Sequence of chain 1.B:
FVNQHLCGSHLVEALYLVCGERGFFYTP

A protein and the small-molecule ligand that binds it are described below.
Small molecule (SMILES): Cc1cccc(O)c1

Sequence of chain 1.A:
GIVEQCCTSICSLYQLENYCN

Sequence of chain 2.D:
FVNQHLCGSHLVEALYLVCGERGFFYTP

Binding-site contacts:
Ligand atom C2 contacts residue LEU13 of chain 2.C at 3.4 Å (hydrophobic).
Ligand atom C7 contacts residue VAL18 of chain 1.B at 3.6 Å (hydrophobic).
Ligand atom C5 contacts residue LEU13 of chain 1.A at 3.9 Å (hydrophobic).
Ligand atom C1 contacts residue TYR14 of chain 2.C at 4.2 Å (hydrophobic).
Ligand atom C3 contacts residue LEU13 of chain 2.C at 3.9 Å (hydrophobic).
Ligand atom C6 contacts residue LEU13 of chain 1.A at 3.8 Å (hydrophobic).
Ligand atom C4 contacts residue TYR14 of chain 2.C at 4.2 Å (hydrophobic).
Ligand atom O1 contacts residue TYR14 of chain 2.C at 4.2 Å.
Ligand atom C3 contacts residue TYR14 of chain 2.C at 4.0 Å (hydrophobic).
Ligand atom C2 contacts residue TYR14 of chain 2.C at 3.9 Å (hydrophobic).
Ligand atom C7 contacts residue LEU13 of chain 2.C at 3.6 Å (hydrophobic).
Ligand atom C4 contacts residue LEU13 of chain 1.A at 4.2 Å (hydrophobic).
Ligand atom C1 contacts residue LEU13 of chain 1.A at 4.3 Å (hydrophobic).
Ligand atom C1 contacts residue LEU13 of chain 2.C at 4.2 Å (hydrophobic).
Ligand atom O1 contacts residue GLU17 of chain 2.C at 3.8 Å.
Ligand atom C7 contacts residue TYR14 of chain 2.C at 4.3 Å (hydrophobic).
Ligand atom O1 contacts residue VAL18 of chain 2.D at 3.7 Å.
Ligand atom O1 contacts residue LEU13 of chain 2.C at 4.0 Å.

Sequence of chain 2.C:
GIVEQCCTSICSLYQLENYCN